A small-molecule ligand and the protein it binds are described below.
Small molecule (SMILES): OC[C@H]1OC[C@@H](O)[C@@H](O)[C@@H]1O

Binding-site contacts:
Ligand atom C1 contacts residue NAG1 of chain 1.F at 2.9 Å.
Ligand atom C3 contacts residue NAG1 of chain 1.F at 4.2 Å.
Ligand atom O5 contacts residue NAG1 of chain 1.F at 3.6 Å (h-bond).
Ligand atom O6 contacts residue NAG1 of chain 1.F at 3.8 Å.
Ligand atom O2 contacts residue NAG1 of chain 1.F at 3.4 Å (h-bond).
Ligand atom C6 contacts residue NAG1 of chain 1.F at 3.3 Å.
Ligand atom C5 contacts residue NAG1 of chain 1.F at 3.3 Å.
Ligand atom C2 contacts residue NAG1 of chain 1.F at 2.9 Å.